Binding-site contacts:
Ligand atom O2 contacts residue ASP130 of chain 1.A at 3.4 Å (salt-bridge).
Ligand atom C2 contacts residue HIS194 of chain 1.A at 4.1 Å.
Ligand atom C1 contacts residue THR208 of chain 1.A at 3.9 Å.
Ligand atom O2 contacts residue TRP210 of chain 1.A at 3.2 Å (h-bond).
Ligand atom C5 contacts residue TYR119 of chain 1.A at 3.6 Å (hydrophobic).
Ligand atom C5 contacts residue LYS204 of chain 1.A at 3.2 Å.
Ligand atom C4 contacts residue TYR119 of chain 1.A at 4.1 Å (hydrophobic).
Ligand atom C5 contacts residue ILE206 of chain 1.A at 4.2 Å (hydrophobic).
Ligand atom C2 contacts residue CD1 of chain 1.C at 2.9 Å.
Ligand atom O5 contacts residue HIS194 of chain 1.A at 3.2 Å.
Ligand atom O4 contacts residue GLY195 of chain 1.A at 4.2 Å.
Ligand atom O1 contacts residue TRP210 of chain 1.A at 3.8 Å.
Ligand atom O3 contacts residue TYR119 of chain 1.A at 2.6 Å (h-bond).
Ligand atom O3 contacts residue LYS204 of chain 1.A at 2.9 Å (salt-bridge).
Ligand atom O3 contacts residue GLY196 of chain 1.A at 4.0 Å.
Ligand atom O2 contacts residue CD1 of chain 1.C at 2.3 Å.
Ligand atom O3 contacts residue ILE206 of chain 1.A at 3.6 Å.
Ligand atom O1 contacts residue VAL148 of chain 1.A at 4.0 Å.
Ligand atom C1 contacts residue TYR125 of chain 1.A at 4.2 Å (hydrophobic).
Ligand atom C3 contacts residue ILE206 of chain 1.A at 3.7 Å (hydrophobic).
Ligand atom O5 contacts residue HIS128 of chain 1.A at 3.4 Å (h-bond).
Ligand atom O4 contacts residue THR160 of chain 1.A at 2.6 Å (h-bond).
Ligand atom O1 contacts residue THR208 of chain 1.A at 2.8 Å (h-bond).
Ligand atom C2 contacts residue HIS128 of chain 1.A at 4.1 Å.
Ligand atom C2 contacts residue TYR125 of chain 1.A at 4.0 Å (hydrophobic).
Ligand atom O5 contacts residue CD1 of chain 1.C at 2.4 Å.
Ligand atom O4 contacts residue GLY196 of chain 1.A at 3.9 Å.
Ligand atom O5 contacts residue TYR125 of chain 1.A at 4.1 Å.
Ligand atom C3 contacts residue TYR119 of chain 1.A at 3.9 Å (hydrophobic).
Ligand atom C5 contacts residue GLY196 of chain 1.A at 3.9 Å.
Ligand atom C1 contacts residue CD1 of chain 1.C at 2.8 Å.
Ligand atom O1 contacts residue CD1 of chain 1.C at 4.1 Å.
Ligand atom O2 contacts residue THR208 of chain 1.A at 3.9 Å.
Ligand atom O4 contacts residue LYS204 of chain 1.A at 2.7 Å (salt-bridge).
Ligand atom C1 contacts residue TRP210 of chain 1.A at 4.0 Å (hydrophobic).
Ligand atom C1 contacts residue VAL148 of chain 1.A at 4.1 Å (hydrophobic).
Ligand atom O1 contacts residue ILE206 of chain 1.A at 3.9 Å.
Ligand atom C5 contacts residue THR160 of chain 1.A at 3.7 Å.
Ligand atom C3 contacts residue TYR125 of chain 1.A at 4.0 Å (hydrophobic).
Ligand atom C4 contacts residue THR160 of chain 1.A at 4.2 Å.

Sequence of chain 1.A:
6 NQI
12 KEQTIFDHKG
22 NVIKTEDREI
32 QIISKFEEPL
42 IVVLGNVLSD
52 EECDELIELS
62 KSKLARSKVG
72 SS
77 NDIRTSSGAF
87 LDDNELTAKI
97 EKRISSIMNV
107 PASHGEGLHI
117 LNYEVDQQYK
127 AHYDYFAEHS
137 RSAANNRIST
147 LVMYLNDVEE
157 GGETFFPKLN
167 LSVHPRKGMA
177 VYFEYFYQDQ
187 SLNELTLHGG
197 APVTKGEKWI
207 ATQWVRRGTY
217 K

This small molecule binds to this protein.
Small molecule (SMILES): O=C(O)CCC(=O)C(=O)O